Binding-site contacts:
Ligand atom CD1 contacts residue THR349 of chain 1.A at 4.3 Å.
Ligand atom CG2 contacts residue PHE71 of chain 1.A at 4.0 Å (hydrophobic).

A small-molecule ligand and the protein it binds are described below.
Small molecule (SMILES): CC[C@H](C)[C@@H](C=O)NC(=O)[C@H](CO)NC(=O)[C@H](CCCCN)NC(=O)[C@@H](N)C(C)C

Sequence of chain 1.A:
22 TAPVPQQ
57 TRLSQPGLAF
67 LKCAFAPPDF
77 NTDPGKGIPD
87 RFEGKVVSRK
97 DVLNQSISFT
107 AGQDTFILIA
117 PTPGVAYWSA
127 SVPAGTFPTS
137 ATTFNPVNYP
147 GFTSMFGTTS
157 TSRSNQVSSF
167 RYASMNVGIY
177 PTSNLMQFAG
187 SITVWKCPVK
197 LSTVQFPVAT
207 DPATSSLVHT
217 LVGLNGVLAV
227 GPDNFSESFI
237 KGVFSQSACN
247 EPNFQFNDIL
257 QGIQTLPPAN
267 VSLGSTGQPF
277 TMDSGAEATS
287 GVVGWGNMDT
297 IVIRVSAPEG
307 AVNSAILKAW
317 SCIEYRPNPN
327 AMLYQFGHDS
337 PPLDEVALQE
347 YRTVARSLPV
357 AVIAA